A protein and the small-molecule ligand that binds it are described below.
Small molecule (SMILES): CC(=O)N[C@@H]1[C@@H](O)[C@H](O)[C@@H](CO)O[C@H]1O

Sequence of chain 1.A:
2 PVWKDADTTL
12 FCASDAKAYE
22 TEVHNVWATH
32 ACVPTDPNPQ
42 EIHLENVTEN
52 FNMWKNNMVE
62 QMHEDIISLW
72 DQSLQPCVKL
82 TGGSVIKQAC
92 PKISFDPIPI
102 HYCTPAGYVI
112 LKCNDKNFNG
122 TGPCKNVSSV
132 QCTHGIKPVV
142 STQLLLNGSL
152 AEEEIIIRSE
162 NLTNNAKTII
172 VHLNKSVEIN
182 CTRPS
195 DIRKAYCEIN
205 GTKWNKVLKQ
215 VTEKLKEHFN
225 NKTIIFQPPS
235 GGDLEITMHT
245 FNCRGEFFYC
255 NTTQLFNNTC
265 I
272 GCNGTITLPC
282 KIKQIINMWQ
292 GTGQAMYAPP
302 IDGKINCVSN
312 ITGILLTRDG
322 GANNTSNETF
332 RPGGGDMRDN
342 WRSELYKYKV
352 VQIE

Binding-site contacts:
Ligand atom C1 contacts residue ASN204 of chain 1.A at 1.4 Å.
Ligand atom O5 contacts residue ASN204 of chain 1.A at 2.3 Å (h-bond).
Ligand atom C7 contacts residue ASN204 of chain 1.A at 3.4 Å.
Ligand atom C4 contacts residue ASN204 of chain 1.A at 4.1 Å.
Ligand atom C8 contacts residue GLY275 of chain 1.A at 4.3 Å.
Ligand atom O7 contacts residue ASN204 of chain 1.A at 3.3 Å (h-bond).
Ligand atom N2 contacts residue ASN204 of chain 1.A at 2.9 Å (h-bond).
Ligand atom C8 contacts residue THR276 of chain 1.A at 3.3 Å.
Ligand atom C3 contacts residue ASN204 of chain 1.A at 3.7 Å.
Ligand atom C8 contacts residue ASN204 of chain 1.A at 4.0 Å.
Ligand atom C2 contacts residue ASN204 of chain 1.A at 2.3 Å.
Ligand atom O6 contacts residue THR206 of chain 1.A at 4.2 Å.
Ligand atom C1 contacts residue LYS207 of chain 1.A at 4.5 Å.
Ligand atom C5 contacts residue ASN204 of chain 1.A at 3.6 Å.
Ligand atom C1 contacts residue THR206 of chain 1.A at 4.1 Å.